Binding-site contacts:
Ligand atom O1B contacts residue GLY13 of chain 3.A at 3.5 Å (h-bond).
Ligand atom N3B contacts residue MG1 of chain 3.C at 3.5 Å.
Ligand atom O1A contacts residue ALA18 of chain 3.A at 2.8 Å (h-bond).
Ligand atom C6 contacts residue ASP119 of chain 3.A at 3.6 Å.
Ligand atom PB contacts residue MG1 of chain 3.C at 3.2 Å.
Ligand atom C8 contacts residue ALA18 of chain 3.A at 3.5 Å (hydrophobic).
Ligand atom PG contacts residue MG1 of chain 3.E at 3.3 Å.
Ligand atom O2' contacts residue PHE28 of chain 3.A at 3.2 Å.
Ligand atom O2G contacts residue GLY12 of chain 3.A at 3.3 Å.
Ligand atom O3G contacts residue MG1 of chain 3.E at 2.0 Å.
Ligand atom O6 contacts residue ASP119 of chain 3.A at 3.4 Å (salt-bridge).
Ligand atom O2G contacts residue LYS16 of chain 3.A at 2.8 Å (salt-bridge).
Ligand atom O6 contacts residue LYS117 of chain 3.A at 3.4 Å.
Ligand atom O1B contacts residue GLY15 of chain 3.A at 3.0 Å (h-bond).
Ligand atom O1G contacts residue MG1 of chain 3.C at 1.9 Å.
Ligand atom O4' contacts residue LYS117 of chain 3.A at 3.3 Å (salt-bridge).
Ligand atom N7 contacts residue ASN116 of chain 3.A at 3.1 Å (h-bond).
Ligand atom O2G contacts residue GLY60 of chain 3.A at 3.0 Å (h-bond).
Ligand atom O3' contacts residue XY21 of chain 3.I at 3.1 Å.
Ligand atom O6 contacts residue ASN116 of chain 3.A at 3.4 Å (h-bond).
Ligand atom O2B contacts residue SER17 of chain 3.A at 3.0 Å (h-bond).
Ligand atom N3B contacts residue GLY13 of chain 3.A at 3.1 Å (h-bond).
Ligand atom N2 contacts residue LEU120 of chain 3.A at 3.5 Å.
Ligand atom N2 contacts residue ASP119 of chain 3.A at 3.0 Å (salt-bridge).
Ligand atom O3G contacts residue GLU63 of chain 3.A at 3.0 Å (salt-bridge).
Ligand atom O1A contacts residue SER17 of chain 3.A at 3.4 Å (h-bond).
Ligand atom O2' contacts residue VAL29 of chain 3.A at 2.8 Å (h-bond).
Ligand atom O3' contacts residue ASP30 of chain 3.A at 3.0 Å (salt-bridge).
Ligand atom O1A contacts residue GLY15 of chain 3.A at 3.3 Å.
Ligand atom O6 contacts residue SER145 of chain 3.A at 3.4 Å.
Ligand atom PG contacts residue MG1 of chain 3.C at 3.2 Å.
Ligand atom O6 contacts residue ALA146 of chain 3.A at 2.9 Å (h-bond).
Ligand atom C2' contacts residue VAL29 of chain 3.A at 3.6 Å (hydrophobic).
Ligand atom O1B contacts residue LYS16 of chain 3.A at 2.7 Å (salt-bridge).
Ligand atom N1 contacts residue ASP119 of chain 3.A at 2.8 Å (salt-bridge).
Ligand atom O2B contacts residue MG1 of chain 3.C at 2.0 Å.
Ligand atom O2' contacts residue ASP30 of chain 3.A at 3.2 Å (salt-bridge).
Ligand atom O1B contacts residue VAL14 of chain 3.A at 3.3 Å (h-bond).
Ligand atom C8 contacts residue GLY15 of chain 3.A at 3.5 Å.
Ligand atom O3A contacts residue GLY15 of chain 3.A at 3.2 Å (h-bond).

Sequence of chain 3.A:
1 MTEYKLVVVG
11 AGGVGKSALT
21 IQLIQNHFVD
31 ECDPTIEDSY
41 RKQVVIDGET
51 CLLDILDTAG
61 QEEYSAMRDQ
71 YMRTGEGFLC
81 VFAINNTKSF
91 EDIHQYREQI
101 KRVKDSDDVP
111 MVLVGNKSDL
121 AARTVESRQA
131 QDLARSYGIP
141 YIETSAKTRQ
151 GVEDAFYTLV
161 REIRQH

A small-molecule ligand and the protein it binds are described below.
Small molecule (SMILES): Nc1nc2c(ncn2[C@@H]2O[C@H](CO[P](=O)(O)O[P](=O)(O)NP(=O)(O)O)[C@@H](O)[C@H]2O)c(=O)[nH]1